Sequence of chain 2.A:
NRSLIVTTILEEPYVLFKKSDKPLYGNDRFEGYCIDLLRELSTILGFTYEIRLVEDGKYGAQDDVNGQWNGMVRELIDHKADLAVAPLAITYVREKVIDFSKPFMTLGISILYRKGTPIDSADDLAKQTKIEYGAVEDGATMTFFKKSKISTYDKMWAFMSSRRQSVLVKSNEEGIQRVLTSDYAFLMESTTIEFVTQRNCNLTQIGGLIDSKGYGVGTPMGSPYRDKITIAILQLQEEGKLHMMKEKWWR

A small-molecule ligand and the protein it binds are described below.
Small molecule (SMILES): N[C@@H](Cn1oc(=O)[nH]c1=O)C(=O)O

Binding-site contacts:
Ligand atom NP3 contacts residue TYR217 of chain 2.A at 3.8 Å.
Ligand atom O17 contacts residue ALA142 of chain 2.A at 2.7 Å (h-bond).
Ligand atom O18 contacts residue ALA142 of chain 2.A at 3.2 Å (h-bond).
Ligand atom O19 contacts residue ASN174 of chain 2.A at 3.8 Å.
Ligand atom O17 contacts residue GLY141 of chain 2.A at 3.5 Å.
Ligand atom N14 contacts residue VAL138 of chain 2.A at 3.5 Å.
Ligand atom O16 contacts residue ALA91 of chain 2.A at 3.0 Å (h-bond).
Ligand atom C02 contacts residue TYR61 of chain 2.A at 3.8 Å (hydrophobic).
Ligand atom NP3 contacts residue GLU191 of chain 2.A at 2.6 Å (salt-bridge).
Ligand atom O18 contacts residue THR143 of chain 2.A at 2.9 Å (h-bond).
Ligand atom C05 contacts residue THR143 of chain 2.A at 4.0 Å.
Ligand atom O18 contacts residue VAL138 of chain 2.A at 3.6 Å.
Ligand atom O16 contacts residue PRO89 of chain 2.A at 3.4 Å (h-bond).
Ligand atom NP3 contacts residue TYR61 of chain 2.A at 3.8 Å.
Ligand atom O17 contacts residue TYR61 of chain 2.A at 3.4 Å.
Ligand atom C01 contacts residue ALA91 of chain 2.A at 4.0 Å (hydrophobic).
Ligand atom N14 contacts residue ASN174 of chain 2.A at 3.6 Å.
Ligand atom C01 contacts residue ARG96 of chain 2.A at 3.5 Å.
Ligand atom O19 contacts residue MET190 of chain 2.A at 3.4 Å.
Ligand atom O16 contacts residue TYR61 of chain 2.A at 3.4 Å.
Ligand atom C04 contacts residue THR143 of chain 2.A at 3.3 Å.
Ligand atom O16 contacts residue ARG96 of chain 2.A at 3.0 Å (salt-bridge).
Ligand atom N15 contacts residue GLU191 of chain 2.A at 3.6 Å.
Ligand atom O20 contacts residue ASN174 of chain 2.A at 2.8 Å (h-bond).
Ligand atom NP3 contacts residue PRO89 of chain 2.A at 2.8 Å (h-bond).
Ligand atom C03 contacts residue TYR61 of chain 2.A at 3.4 Å (hydrophobic).
Ligand atom C02 contacts residue GLU191 of chain 2.A at 3.4 Å.
Ligand atom O19 contacts residue GLU191 of chain 2.A at 2.8 Å (salt-bridge).
Ligand atom O17 contacts residue ARG96 of chain 2.A at 2.7 Å (salt-bridge).
Ligand atom C04 contacts residue VAL138 of chain 2.A at 3.6 Å (hydrophobic).
Ligand atom C05 contacts residue GLU191 of chain 2.A at 3.4 Å.
Ligand atom N15 contacts residue THR143 of chain 2.A at 2.8 Å (h-bond).
Ligand atom C01 contacts residue TYR61 of chain 2.A at 3.5 Å (hydrophobic).
Ligand atom C05 contacts residue MET190 of chain 2.A at 4.1 Å (hydrophobic).
Ligand atom C05 contacts residue ASN174 of chain 2.A at 3.5 Å.
Ligand atom O20 contacts residue GLU191 of chain 2.A at 3.5 Å (salt-bridge).
Ligand atom N15 contacts residue MET190 of chain 2.A at 4.0 Å.
Ligand atom O18 contacts residue GLY141 of chain 2.A at 3.6 Å.
Ligand atom O16 contacts residue LEU90 of chain 2.A at 3.5 Å.
Ligand atom C01 contacts residue ALA142 of chain 2.A at 3.7 Å (hydrophobic).